Binding-site contacts:
Ligand atom C7 contacts residue ASN53 of chain 1.E at 4.2 Å.
Ligand atom O6 contacts residue LEU46 of chain 1.E at 4.1 Å.
Ligand atom C3 contacts residue ASN53 of chain 1.E at 4.0 Å.
Ligand atom N2 contacts residue ASN53 of chain 1.E at 2.9 Å (h-bond).
Ligand atom O5 contacts residue ASN53 of chain 1.E at 2.5 Å (h-bond).
Ligand atom C5 contacts residue ASN53 of chain 1.E at 3.6 Å.
Ligand atom O7 contacts residue THR55 of chain 1.E at 4.2 Å.
Ligand atom C4 contacts residue ASN53 of chain 1.E at 4.4 Å.
Ligand atom C1 contacts residue ASN53 of chain 1.E at 1.5 Å.
Ligand atom C2 contacts residue ASN53 of chain 1.E at 2.6 Å.
Ligand atom O6 contacts residue ASN53 of chain 1.E at 4.5 Å.

Sequence of chain 1.E:
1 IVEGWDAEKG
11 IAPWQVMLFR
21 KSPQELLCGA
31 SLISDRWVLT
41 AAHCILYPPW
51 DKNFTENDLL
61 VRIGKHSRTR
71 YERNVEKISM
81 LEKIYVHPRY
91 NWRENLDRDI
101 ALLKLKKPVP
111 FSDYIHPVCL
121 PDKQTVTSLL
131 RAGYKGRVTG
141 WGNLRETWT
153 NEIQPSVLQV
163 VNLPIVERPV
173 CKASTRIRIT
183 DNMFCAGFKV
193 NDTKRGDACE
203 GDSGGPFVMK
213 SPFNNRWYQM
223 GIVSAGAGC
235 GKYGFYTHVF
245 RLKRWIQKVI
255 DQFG

This small molecule binds to this protein.
Small molecule (SMILES): CC(=O)N[C@@H]1[C@@H](O)[C@H](O)[C@@H](CO)O[C@H]1O